Sequence of chain 1.D:
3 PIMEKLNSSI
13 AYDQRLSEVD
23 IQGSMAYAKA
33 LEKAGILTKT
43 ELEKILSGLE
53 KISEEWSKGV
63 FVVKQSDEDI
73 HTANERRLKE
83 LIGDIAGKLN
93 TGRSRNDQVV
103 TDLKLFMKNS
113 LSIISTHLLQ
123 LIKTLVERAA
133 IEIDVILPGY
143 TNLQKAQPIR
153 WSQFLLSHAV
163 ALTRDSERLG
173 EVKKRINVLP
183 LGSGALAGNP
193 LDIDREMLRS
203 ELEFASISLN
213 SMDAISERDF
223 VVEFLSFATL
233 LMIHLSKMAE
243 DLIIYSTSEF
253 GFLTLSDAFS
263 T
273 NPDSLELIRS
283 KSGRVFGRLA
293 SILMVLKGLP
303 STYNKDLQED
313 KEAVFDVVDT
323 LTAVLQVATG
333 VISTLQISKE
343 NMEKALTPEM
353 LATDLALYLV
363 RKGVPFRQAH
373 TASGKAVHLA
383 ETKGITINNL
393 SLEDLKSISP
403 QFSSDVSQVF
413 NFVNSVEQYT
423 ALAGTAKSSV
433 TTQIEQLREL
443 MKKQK

Binding-site contacts:
Ligand atom C5 contacts residue LYS313 of chain 1.D at 3.8 Å.
Ligand atom C2 contacts residue ARG97 of chain 1.D at 3.8 Å.
Ligand atom CB contacts residue ASN98 of chain 1.D at 3.7 Å.
Ligand atom C1 contacts residue TYR305 of chain 1.D at 3.8 Å (hydrophobic).
Ligand atom C5 contacts residue GLN310 of chain 1.D at 4.0 Å.
Ligand atom C4 contacts residue TYR305 of chain 1.D at 4.0 Å (hydrophobic).
Ligand atom CD contacts residue ALA148 of chain 1.B at 4.0 Å (hydrophobic).
Ligand atom N3 contacts residue ASN98 of chain 1.D at 4.0 Å.
Ligand atom C2 contacts residue TYR305 of chain 1.D at 3.5 Å (hydrophobic).
Ligand atom C5 contacts residue TYR305 of chain 1.D at 3.6 Å (hydrophobic).
Ligand atom CD contacts residue THR143 of chain 1.B at 3.7 Å.
Ligand atom CB contacts residue ALA187 of chain 1.D at 3.8 Å (hydrophobic).
Ligand atom C1 contacts residue ARG97 of chain 1.D at 3.7 Å.
Ligand atom OD1 contacts residue ALA148 of chain 1.B at 3.1 Å.
Ligand atom O52 contacts residue TYR305 of chain 1.D at 2.7 Å (h-bond).
Ligand atom OD1 contacts residue THR143 of chain 1.B at 3.3 Å (h-bond).
Ligand atom C1 contacts residue ASN98 of chain 1.D at 3.1 Å.
Ligand atom CD contacts residue ALA187 of chain 1.D at 3.6 Å (hydrophobic).
Ligand atom C contacts residue ASN98 of chain 1.D at 3.4 Å.
Ligand atom C4 contacts residue GLN310 of chain 1.D at 3.8 Å.
Ligand atom CG contacts residue ASN273 of chain 1.A at 3.1 Å.
Ligand atom N1 contacts residue THR143 of chain 1.B at 3.9 Å.
Ligand atom CB contacts residue THR143 of chain 1.B at 3.5 Å.
Ligand atom CA contacts residue ASN98 of chain 1.D at 4.0 Å.
Ligand atom CA contacts residue THR143 of chain 1.B at 4.0 Å.
Ligand atom OD1 contacts residue ALA187 of chain 1.D at 3.3 Å.
Ligand atom O51 contacts residue GLN310 of chain 1.D at 3.2 Å.
Ligand atom N2 contacts residue ASN98 of chain 1.D at 3.2 Å (h-bond).
Ligand atom N2 contacts residue TYR305 of chain 1.D at 3.9 Å.
Ligand atom N4 contacts residue GLN310 of chain 1.D at 3.0 Å (h-bond).
Ligand atom CG contacts residue THR143 of chain 1.B at 3.8 Å.
Ligand atom C2 contacts residue ASN98 of chain 1.D at 4.0 Å.
Ligand atom C3 contacts residue ARG97 of chain 1.D at 4.0 Å.
Ligand atom N1 contacts residue ASN98 of chain 1.D at 3.4 Å (h-bond).
Ligand atom OG1 contacts residue ASN273 of chain 1.A at 2.6 Å (h-bond).
Ligand atom O51 contacts residue LYS313 of chain 1.D at 2.9 Å (salt-bridge).
Ligand atom N4 contacts residue SER11 of chain 1.D at 3.8 Å.
Ligand atom OG2 contacts residue THR143 of chain 1.B at 3.4 Å.
Ligand atom OG2 contacts residue ASN273 of chain 1.A at 2.8 Å (h-bond).
Ligand atom OD1 contacts residue LEU188 of chain 1.D at 3.6 Å.

A small-molecule ligand and the protein it binds are described below.
Small molecule (SMILES): [H]/N=C(/NCCC[C@H](N)C(=O)O)NC(CC(=O)O)C(=O)O

Sequence of chain 1.A:
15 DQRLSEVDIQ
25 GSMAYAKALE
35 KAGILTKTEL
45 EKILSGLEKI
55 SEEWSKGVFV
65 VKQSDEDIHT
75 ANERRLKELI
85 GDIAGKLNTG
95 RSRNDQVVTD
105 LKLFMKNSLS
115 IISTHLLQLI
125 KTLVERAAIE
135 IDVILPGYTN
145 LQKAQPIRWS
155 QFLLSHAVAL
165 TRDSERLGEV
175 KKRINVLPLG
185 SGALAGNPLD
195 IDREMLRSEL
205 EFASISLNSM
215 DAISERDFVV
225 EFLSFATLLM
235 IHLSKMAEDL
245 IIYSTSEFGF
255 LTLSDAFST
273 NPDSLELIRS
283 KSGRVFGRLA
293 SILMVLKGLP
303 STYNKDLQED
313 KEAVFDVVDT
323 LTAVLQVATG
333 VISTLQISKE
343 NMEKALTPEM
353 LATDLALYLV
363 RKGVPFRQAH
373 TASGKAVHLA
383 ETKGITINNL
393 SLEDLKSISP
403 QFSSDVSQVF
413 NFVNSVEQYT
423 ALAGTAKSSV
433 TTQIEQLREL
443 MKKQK

Sequence of chain 1.B:
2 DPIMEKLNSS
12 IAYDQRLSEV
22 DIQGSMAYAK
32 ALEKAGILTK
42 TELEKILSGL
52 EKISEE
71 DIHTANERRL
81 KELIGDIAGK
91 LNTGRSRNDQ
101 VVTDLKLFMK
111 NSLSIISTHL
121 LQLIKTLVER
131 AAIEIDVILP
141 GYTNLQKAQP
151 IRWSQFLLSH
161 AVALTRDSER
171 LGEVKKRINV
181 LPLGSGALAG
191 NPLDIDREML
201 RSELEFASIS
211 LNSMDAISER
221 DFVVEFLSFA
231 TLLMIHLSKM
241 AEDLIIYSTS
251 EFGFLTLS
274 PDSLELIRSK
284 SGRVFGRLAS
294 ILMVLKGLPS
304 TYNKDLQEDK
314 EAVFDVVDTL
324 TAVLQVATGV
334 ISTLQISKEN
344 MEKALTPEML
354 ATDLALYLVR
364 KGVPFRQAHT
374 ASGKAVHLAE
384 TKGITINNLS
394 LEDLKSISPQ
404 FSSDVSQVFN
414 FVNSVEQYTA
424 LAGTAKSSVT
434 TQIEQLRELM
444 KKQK